Binding-site contacts:
Ligand atom C5 contacts residue ALA118 of chain 3.A at 3.6 Å (hydrophobic).
Ligand atom C11 contacts residue GLN132 of chain 3.A at 4.3 Å.
Ligand atom O8 contacts residue ALA118 of chain 3.A at 3.8 Å.
Ligand atom C11 contacts residue GLN65 of chain 4.A at 3.7 Å.
Ligand atom O10 contacts residue ALA64 of chain 4.A at 3.8 Å.
Ligand atom C8 contacts residue GLN120 of chain 3.A at 4.1 Å.
Ligand atom C9 contacts residue TRP119 of chain 3.A at 4.3 Å (hydrophobic).
Ligand atom O1A contacts residue ARG129 of chain 3.A at 3.3 Å (salt-bridge).
Ligand atom O1A contacts residue ALA118 of chain 3.A at 4.5 Å.
Ligand atom C10 contacts residue GLN65 of chain 4.A at 4.5 Å.
Ligand atom C11 contacts residue TRP119 of chain 3.A at 4.4 Å (hydrophobic).
Ligand atom C11 contacts residue ALA118 of chain 3.A at 3.9 Å (hydrophobic).
Ligand atom C1 contacts residue ARG129 of chain 3.A at 4.0 Å.
Ligand atom C10 contacts residue ALA118 of chain 3.A at 3.8 Å (hydrophobic).
Ligand atom N5 contacts residue ALA118 of chain 3.A at 2.8 Å (h-bond).
Ligand atom C6 contacts residue ALA118 of chain 3.A at 3.4 Å (hydrophobic).
Ligand atom C8 contacts residue ALA118 of chain 3.A at 4.3 Å (hydrophobic).
Ligand atom O1B contacts residue ARG129 of chain 3.A at 3.9 Å.
Ligand atom O9 contacts residue GLN120 of chain 3.A at 3.5 Å (h-bond).
Ligand atom C7 contacts residue ALA118 of chain 3.A at 3.6 Å (hydrophobic).
Ligand atom O8 contacts residue TRP119 of chain 3.A at 3.8 Å.
Ligand atom C10 contacts residue ALA64 of chain 4.A at 4.5 Å (hydrophobic).
Ligand atom O10 contacts residue GLN65 of chain 4.A at 4.0 Å.
Ligand atom O8 contacts residue GLN120 of chain 3.A at 2.8 Å (h-bond).
Ligand atom O9 contacts residue THR42 of chain 4.A at 4.0 Å.
Ligand atom C4 contacts residue ALA118 of chain 3.A at 4.0 Å (hydrophobic).

Sequence of chain 4.A:
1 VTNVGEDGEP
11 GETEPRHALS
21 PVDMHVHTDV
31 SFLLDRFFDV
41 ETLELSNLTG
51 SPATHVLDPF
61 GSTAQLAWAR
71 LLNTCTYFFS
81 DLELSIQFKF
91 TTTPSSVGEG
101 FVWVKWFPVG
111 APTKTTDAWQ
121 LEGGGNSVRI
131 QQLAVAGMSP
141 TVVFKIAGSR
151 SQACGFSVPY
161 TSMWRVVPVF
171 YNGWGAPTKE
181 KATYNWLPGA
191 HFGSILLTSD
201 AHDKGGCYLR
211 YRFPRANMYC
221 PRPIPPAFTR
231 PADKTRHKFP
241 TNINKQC

A protein and the small-molecule ligand that binds it are described below.
Small molecule (SMILES): CC(=O)N[C@H]1[C@H]([C@H](O)[C@H](O)CO)O[C@@](O[C@H]2[C@@H](O)[C@@H](CO)O[C@@H](O[C@H]3[C@H](O)[C@@H](O)[C@@H](O)O[C@@H]3CO)[C@@H]2O)(C(=O)O)C[C@@H]1O

Sequence of chain 3.A:
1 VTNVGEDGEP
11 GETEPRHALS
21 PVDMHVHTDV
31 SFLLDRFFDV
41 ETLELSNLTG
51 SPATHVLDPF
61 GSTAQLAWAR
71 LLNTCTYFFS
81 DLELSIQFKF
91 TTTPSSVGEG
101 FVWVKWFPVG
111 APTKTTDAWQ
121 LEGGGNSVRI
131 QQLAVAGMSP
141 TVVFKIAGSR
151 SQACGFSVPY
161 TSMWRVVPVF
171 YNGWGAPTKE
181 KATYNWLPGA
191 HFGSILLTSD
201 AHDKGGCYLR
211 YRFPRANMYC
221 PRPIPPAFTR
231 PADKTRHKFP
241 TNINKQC